Binding-site contacts:
Ligand atom C3C contacts residue TYR44 of chain 2.B at 4.0 Å (hydrophobic).
Ligand atom C2C contacts residue TYR5 of chain 2.B at 3.4 Å (hydrophobic).
Ligand atom C6A contacts residue GLU3 of chain 2.B at 4.3 Å.
Ligand atom C5C contacts residue TYR5 of chain 2.B at 4.0 Å (hydrophobic).
Ligand atom C2D contacts residue TYR5 of chain 2.B at 3.1 Å (hydrophobic).
Ligand atom C6C contacts residue GLU3 of chain 2.B at 3.8 Å.
Ligand atom C3C contacts residue TYR35 of chain 2.B at 4.0 Å (hydrophobic).
Ligand atom C3C contacts residue TYR5 of chain 2.B at 3.4 Å (hydrophobic).
Ligand atom C4D contacts residue TYR44 of chain 2.B at 3.8 Å (hydrophobic).
Ligand atom C2C contacts residue TYR35 of chain 2.B at 3.8 Å (hydrophobic).
Ligand atom C1B contacts residue TYR35 of chain 2.B at 4.3 Å (hydrophobic).
Ligand atom C3B contacts residue TYR35 of chain 2.B at 3.6 Å (hydrophobic).
Ligand atom C5C contacts residue GLU3 of chain 2.B at 3.3 Å.
Ligand atom C4B contacts residue TYR35 of chain 2.B at 3.8 Å (hydrophobic).
Ligand atom C4C contacts residue TYR5 of chain 2.B at 3.3 Å (hydrophobic).
Ligand atom C6A contacts residue TYR5 of chain 2.B at 4.4 Å (hydrophobic).
Ligand atom C1D contacts residue TYR5 of chain 2.B at 4.2 Å (hydrophobic).
Ligand atom C1C contacts residue TYR5 of chain 2.B at 3.9 Å (hydrophobic).
Ligand atom C3D contacts residue TYR5 of chain 2.B at 3.7 Å (hydrophobic).
Ligand atom C5B contacts residue TYR35 of chain 2.B at 4.1 Å (hydrophobic).
Ligand atom C4C contacts residue GLU3 of chain 2.B at 3.6 Å.
Ligand atom C2D contacts residue TYR44 of chain 2.B at 3.9 Å (hydrophobic).
Ligand atom C2C contacts residue TYR44 of chain 2.B at 4.3 Å (hydrophobic).
Ligand atom C6C contacts residue TYR5 of chain 2.B at 4.4 Å (hydrophobic).
Ligand atom C6B contacts residue TYR35 of chain 2.B at 4.4 Å (hydrophobic).
Ligand atom C2B contacts residue TYR35 of chain 2.B at 3.7 Å (hydrophobic).
Ligand atom C3D contacts residue TYR44 of chain 2.B at 3.4 Å (hydrophobic).

The protein below binds the small molecule below.
Small molecule (SMILES): c1ccc([Sb+](c2ccccc2)(c2ccccc2)c2ccccc2)cc1

Sequence of chain 2.B:
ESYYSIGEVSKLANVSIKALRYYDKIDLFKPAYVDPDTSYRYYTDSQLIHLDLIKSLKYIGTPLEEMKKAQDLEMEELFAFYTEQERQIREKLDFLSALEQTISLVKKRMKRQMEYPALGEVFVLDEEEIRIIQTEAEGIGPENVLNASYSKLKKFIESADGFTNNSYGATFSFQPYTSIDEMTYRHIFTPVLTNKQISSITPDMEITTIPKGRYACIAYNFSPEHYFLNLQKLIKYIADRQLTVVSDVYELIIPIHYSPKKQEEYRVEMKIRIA